Sequence of chain 1.A:
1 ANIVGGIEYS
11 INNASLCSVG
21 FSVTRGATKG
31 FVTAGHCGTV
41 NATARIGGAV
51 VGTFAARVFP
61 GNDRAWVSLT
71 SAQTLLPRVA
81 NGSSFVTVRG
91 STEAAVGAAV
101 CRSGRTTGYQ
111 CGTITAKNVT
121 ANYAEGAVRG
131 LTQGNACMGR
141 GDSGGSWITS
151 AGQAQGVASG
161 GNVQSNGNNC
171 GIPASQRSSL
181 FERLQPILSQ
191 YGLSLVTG

Binding-site contacts:
Ligand atom O contacts residue TYR123 of chain 1.A at 3.4 Å.
Ligand atom CA contacts residue GLY161 of chain 1.A at 3.4 Å.
Ligand atom O1 contacts residue SER143 of chain 1.A at 2.5 Å (h-bond).
Ligand atom CD contacts residue TYR123 of chain 1.A at 3.6 Å (hydrophobic).
Ligand atom N contacts residue SER159 of chain 1.A at 3.2 Å (h-bond).
Ligand atom N contacts residue GLY161 of chain 1.A at 3.0 Å (h-bond).
Ligand atom O contacts residue ASN122 of chain 1.A at 4.0 Å.
Ligand atom O2 contacts residue SER143 of chain 1.A at 2.5 Å (h-bond).
Ligand atom N contacts residue TYR123 of chain 1.A at 3.5 Å.
Ligand atom O1 contacts residue ASP142 of chain 1.A at 3.4 Å (salt-bridge).
Ligand atom C contacts residue TYR123 of chain 1.A at 3.4 Å (hydrophobic).
Ligand atom CG contacts residue TYR123 of chain 1.A at 3.9 Å (hydrophobic).
Ligand atom O contacts residue GLY161 of chain 1.A at 3.0 Å (h-bond).
Ligand atom N contacts residue GLY160 of chain 1.A at 3.9 Å.
Ligand atom O1 contacts residue GLY139 of chain 1.A at 4.0 Å.
Ligand atom CG contacts residue GLU125 of chain 1.A at 3.9 Å.
Ligand atom C contacts residue GLY161 of chain 1.A at 3.7 Å.
Ligand atom C contacts residue HIS36 of chain 1.A at 4.0 Å.
Ligand atom CD1 contacts residue GLY161 of chain 1.A at 3.8 Å.
Ligand atom CD1 contacts residue MET138 of chain 1.A at 3.8 Å (hydrophobic).
Ligand atom CA contacts residue SER159 of chain 1.A at 3.5 Å.
Ligand atom N contacts residue HIS36 of chain 1.A at 3.6 Å (h-bond).
Ligand atom B contacts residue HIS36 of chain 1.A at 3.5 Å.
Ligand atom N contacts residue TYR123 of chain 1.A at 3.8 Å.
Ligand atom CD2 contacts residue VAL163 of chain 1.A at 3.6 Å (hydrophobic).
Ligand atom CA contacts residue TYR123 of chain 1.A at 3.7 Å (hydrophobic).
Ligand atom C contacts residue SER159 of chain 1.A at 3.8 Å.
Ligand atom O1 contacts residue ARG140 of chain 1.A at 3.6 Å.
Ligand atom CB contacts residue SER143 of chain 1.A at 3.1 Å.
Ligand atom O1 contacts residue GLY141 of chain 1.A at 2.5 Å (h-bond).
Ligand atom O contacts residue GLY160 of chain 1.A at 3.2 Å.
Ligand atom CD2 contacts residue ARG140 of chain 1.A at 3.7 Å.
Ligand atom N contacts residue SER143 of chain 1.A at 2.8 Å (h-bond).
Ligand atom B contacts residue SER143 of chain 1.A at 1.6 Å.
Ligand atom O2 contacts residue HIS36 of chain 1.A at 2.7 Å (h-bond).
Ligand atom CB contacts residue GLY139 of chain 1.A at 3.7 Å.
Ligand atom CB contacts residue TYR123 of chain 1.A at 3.7 Å (hydrophobic).
Ligand atom B contacts residue GLY141 of chain 1.A at 3.8 Å.
Ligand atom CA contacts residue SER143 of chain 1.A at 2.5 Å.
Ligand atom CB contacts residue HIS36 of chain 1.A at 3.6 Å.

A small-molecule ligand and the protein it binds are described below.
Small molecule (SMILES): CC(C)C[C@H](NC(=O)[C@@H]1CCCN1C(=O)[C@H](C)NC(=O)[C@H](C)N)B(O)O